Binding-site contacts:
Ligand atom O1 contacts residue LEU100 of chain 25.A at 4.0 Å.
Ligand atom CM4 contacts residue PHE179 of chain 25.A at 3.9 Å (hydrophobic).
Ligand atom C4A contacts residue TYR144 of chain 25.A at 3.8 Å (hydrophobic).
Ligand atom CM6 contacts residue LEU184 of chain 25.A at 3.4 Å (hydrophobic).
Ligand atom C2C contacts residue ILE98 of chain 25.A at 4.0 Å (hydrophobic).
Ligand atom C1A contacts residue TYR144 of chain 25.A at 3.1 Å (hydrophobic).
Ligand atom CM2 contacts residue ILE122 of chain 25.A at 3.7 Å (hydrophobic).
Ligand atom C1B contacts residue LEU181 of chain 25.A at 3.8 Å (hydrophobic).
Ligand atom O5A contacts residue PHE179 of chain 25.A at 3.7 Å.
Ligand atom CM2 contacts residue ILE236 of chain 25.A at 4.0 Å (hydrophobic).
Ligand atom C4 contacts residue TYR190 of chain 25.A at 3.8 Å (hydrophobic).
Ligand atom CM3 contacts residue TYR190 of chain 25.A at 3.9 Å (hydrophobic).
Ligand atom C2A contacts residue PHE179 of chain 25.A at 3.3 Å (hydrophobic).
Ligand atom C6B contacts residue ILE98 of chain 25.A at 3.6 Å (hydrophobic).
Ligand atom CM4 contacts residue TYR142 of chain 25.A at 3.1 Å (hydrophobic).
Ligand atom N2 contacts residue MET214 of chain 25.A at 3.8 Å.
Ligand atom N3A contacts residue PHE179 of chain 25.A at 3.0 Å.
Ligand atom C4B contacts residue PHE179 of chain 25.A at 3.8 Å (hydrophobic).
Ligand atom C5B contacts residue LEU181 of chain 25.A at 3.3 Å (hydrophobic).
Ligand atom O1 contacts residue MET214 of chain 25.A at 3.2 Å.
Ligand atom C1B contacts residue ILE98 of chain 25.A at 3.6 Å (hydrophobic).
Ligand atom CM6 contacts residue TYR144 of chain 25.A at 3.7 Å (hydrophobic).
Ligand atom C5B contacts residue TYR144 of chain 25.A at 3.6 Å (hydrophobic).
Ligand atom CM4 contacts residue VAL168 of chain 25.A at 3.5 Å (hydrophobic).
Ligand atom N3A contacts residue LEU217 of chain 25.A at 3.4 Å.
Ligand atom C6B contacts residue LEU181 of chain 25.A at 3.3 Å (hydrophobic).
Ligand atom C5 contacts residue MET214 of chain 25.A at 3.6 Å (hydrophobic).
Ligand atom C2A contacts residue TYR144 of chain 25.A at 3.7 Å (hydrophobic).
Ligand atom O5A contacts residue ALA166 of chain 25.A at 3.9 Å.
Ligand atom CM6 contacts residue LEU181 of chain 25.A at 3.7 Å (hydrophobic).
Ligand atom C4B contacts residue LEU181 of chain 25.A at 3.8 Å (hydrophobic).
Ligand atom C2B contacts residue ILE122 of chain 25.A at 3.9 Å (hydrophobic).
Ligand atom O5A contacts residue TYR144 of chain 25.A at 3.1 Å.
Ligand atom O1B contacts residue ILE98 of chain 25.A at 2.9 Å.
Ligand atom C3 contacts residue LEU100 of chain 25.A at 3.9 Å (hydrophobic).
Ligand atom C4A contacts residue PHE179 of chain 25.A at 3.3 Å (hydrophobic).
Ligand atom C1A contacts residue PHE179 of chain 25.A at 3.5 Å (hydrophobic).
Ligand atom C1C contacts residue MET214 of chain 25.A at 3.7 Å (hydrophobic).
Ligand atom C2B contacts residue ILE98 of chain 25.A at 3.9 Å (hydrophobic).
Ligand atom N2 contacts residue LEU100 of chain 25.A at 3.8 Å.

Sequence of chain 25.C:
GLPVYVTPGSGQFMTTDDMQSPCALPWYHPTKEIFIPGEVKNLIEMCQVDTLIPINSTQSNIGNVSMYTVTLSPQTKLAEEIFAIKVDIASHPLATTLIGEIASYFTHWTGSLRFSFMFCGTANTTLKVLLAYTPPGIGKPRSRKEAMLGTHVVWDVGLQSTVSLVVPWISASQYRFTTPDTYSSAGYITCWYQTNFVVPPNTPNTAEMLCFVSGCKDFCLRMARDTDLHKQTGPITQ

Sequence of chain 25.A:
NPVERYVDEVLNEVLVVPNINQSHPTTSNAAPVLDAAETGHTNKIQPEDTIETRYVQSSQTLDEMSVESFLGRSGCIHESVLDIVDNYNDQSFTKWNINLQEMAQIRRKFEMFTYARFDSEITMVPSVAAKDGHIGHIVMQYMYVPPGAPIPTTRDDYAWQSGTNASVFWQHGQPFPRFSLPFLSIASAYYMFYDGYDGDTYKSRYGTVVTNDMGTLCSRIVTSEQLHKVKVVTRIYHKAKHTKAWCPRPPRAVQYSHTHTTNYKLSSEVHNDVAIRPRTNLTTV

A protein and the small-molecule ligand that binds it are described below.
Small molecule (SMILES): Cc1cc(CCCOc2c(C)cc(-c3coc(C)n3)cc2C)on1